Sequence of chain 1.C:
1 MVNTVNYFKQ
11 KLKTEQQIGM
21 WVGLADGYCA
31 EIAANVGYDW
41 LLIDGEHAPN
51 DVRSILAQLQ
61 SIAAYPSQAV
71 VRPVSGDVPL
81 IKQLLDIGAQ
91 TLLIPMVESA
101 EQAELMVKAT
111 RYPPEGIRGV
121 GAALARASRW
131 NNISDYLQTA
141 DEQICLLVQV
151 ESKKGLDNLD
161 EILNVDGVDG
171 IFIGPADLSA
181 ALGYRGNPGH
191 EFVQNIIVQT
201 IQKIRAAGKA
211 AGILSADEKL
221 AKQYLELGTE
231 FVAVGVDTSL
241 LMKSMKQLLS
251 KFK

The protein below binds the small molecule below.
Small molecule (SMILES): CC(=O)C(=O)O

Binding-site contacts:
Ligand atom OXT contacts residue ASP177 of chain 1.C at 4.1 Å.
Ligand atom CA contacts residue PHE172 of chain 1.C at 4.1 Å (hydrophobic).
Ligand atom O3 contacts residue SSN1 of chain 1.F at 3.0 Å (h-bond).
Ligand atom CA contacts residue GLN149 of chain 1.C at 3.9 Å.
Ligand atom O contacts residue MN1 of chain 1.L at 2.4 Å.
Ligand atom OXT contacts residue PRO175 of chain 1.C at 3.1 Å (h-bond).
Ligand atom OXT contacts residue ALA176 of chain 1.C at 2.8 Å (h-bond).
Ligand atom C contacts residue ALA176 of chain 1.C at 3.6 Å (hydrophobic).
Ligand atom O contacts residue GLY174 of chain 1.C at 3.4 Å.
Ligand atom C contacts residue PRO175 of chain 1.C at 3.7 Å (hydrophobic).
Ligand atom O3 contacts residue MN1 of chain 1.L at 2.2 Å.
Ligand atom O contacts residue VAL120 of chain 1.A at 4.2 Å.
Ligand atom O contacts residue SSN1 of chain 1.F at 4.2 Å.
Ligand atom CB contacts residue SSN1 of chain 1.F at 2.9 Å.
Ligand atom CA contacts residue GLU151 of chain 1.C at 4.0 Å.
Ligand atom CA contacts residue MN1 of chain 1.L at 3.0 Å.
Ligand atom O contacts residue GLU151 of chain 1.C at 3.2 Å (salt-bridge).
Ligand atom O contacts residue PRO175 of chain 1.C at 4.0 Å.
Ligand atom CB contacts residue GLY174 of chain 1.C at 4.2 Å.
Ligand atom OXT contacts residue GLY174 of chain 1.C at 3.2 Å.
Ligand atom O3 contacts residue GLY174 of chain 1.C at 4.0 Å.
Ligand atom CB contacts residue TRP21 of chain 1.C at 4.2 Å (hydrophobic).
Ligand atom C contacts residue ASP177 of chain 1.C at 3.9 Å.
Ligand atom CB contacts residue LEU214 of chain 1.C at 3.6 Å (hydrophobic).
Ligand atom O contacts residue ASP177 of chain 1.C at 2.9 Å (salt-bridge).
Ligand atom C contacts residue MN1 of chain 1.L at 3.0 Å.
Ligand atom OXT contacts residue SSN1 of chain 1.F at 4.2 Å.
Ligand atom CA contacts residue ARG72 of chain 1.C at 3.8 Å.
Ligand atom CA contacts residue SSN1 of chain 1.F at 2.8 Å.
Ligand atom C contacts residue GLY174 of chain 1.C at 3.2 Å.
Ligand atom CA contacts residue GLY174 of chain 1.C at 3.5 Å.
Ligand atom O3 contacts residue GLU151 of chain 1.C at 3.4 Å (salt-bridge).
Ligand atom O3 contacts residue PHE172 of chain 1.C at 4.2 Å.
Ligand atom C contacts residue GLU151 of chain 1.C at 4.0 Å.
Ligand atom O3 contacts residue ARG72 of chain 1.C at 2.8 Å (salt-bridge).
Ligand atom CB contacts residue ARG72 of chain 1.C at 4.1 Å.
Ligand atom C contacts residue SSN1 of chain 1.F at 3.6 Å.
Ligand atom O contacts residue ALA176 of chain 1.C at 3.5 Å (h-bond).
Ligand atom O3 contacts residue GLN149 of chain 1.C at 3.0 Å (h-bond).
Ligand atom CB contacts residue PHE172 of chain 1.C at 3.5 Å (hydrophobic).

Sequence of chain 1.A:
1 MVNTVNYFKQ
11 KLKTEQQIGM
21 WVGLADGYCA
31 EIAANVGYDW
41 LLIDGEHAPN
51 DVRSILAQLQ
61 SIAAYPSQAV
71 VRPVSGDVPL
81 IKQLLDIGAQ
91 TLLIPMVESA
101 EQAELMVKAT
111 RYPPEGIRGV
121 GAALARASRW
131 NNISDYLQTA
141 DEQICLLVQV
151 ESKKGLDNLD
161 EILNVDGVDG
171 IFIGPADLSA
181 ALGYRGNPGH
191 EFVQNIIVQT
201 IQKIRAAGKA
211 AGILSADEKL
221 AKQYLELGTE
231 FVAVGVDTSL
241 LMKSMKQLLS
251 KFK